Sequence of chain 1.B:
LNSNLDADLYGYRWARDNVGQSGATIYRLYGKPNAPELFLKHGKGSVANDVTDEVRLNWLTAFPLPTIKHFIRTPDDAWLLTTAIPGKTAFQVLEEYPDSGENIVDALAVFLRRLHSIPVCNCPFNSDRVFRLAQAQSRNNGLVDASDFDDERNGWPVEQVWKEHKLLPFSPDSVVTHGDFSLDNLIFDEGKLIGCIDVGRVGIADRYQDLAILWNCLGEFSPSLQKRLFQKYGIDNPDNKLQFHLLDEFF

Sequence of chain 1.A:
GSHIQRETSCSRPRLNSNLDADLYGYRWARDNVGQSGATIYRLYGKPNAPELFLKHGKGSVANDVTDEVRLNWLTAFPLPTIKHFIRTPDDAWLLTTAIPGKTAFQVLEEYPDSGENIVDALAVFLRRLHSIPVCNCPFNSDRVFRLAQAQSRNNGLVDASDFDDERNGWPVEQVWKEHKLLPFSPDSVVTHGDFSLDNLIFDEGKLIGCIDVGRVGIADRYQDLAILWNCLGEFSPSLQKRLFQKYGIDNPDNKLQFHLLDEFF

The small molecule below binds the protein below.
Small molecule (SMILES): NC[C@H]1O[C@H](O[C@H]2[C@H](O)[C@@H](O[C@H]3O[C@H](CO)[C@@H](O)[C@H](N)[C@H]3O)[C@H](N)C[C@@H]2N)[C@H](O)[C@@H](O)[C@@H]1O

Binding-site contacts:
Ligand atom C14 contacts residue ASP168 of chain 1.B at 3.7 Å.
Ligand atom N3 contacts residue ASP166 of chain 1.B at 2.8 Å (salt-bridge).
Ligand atom C9 contacts residue ASP166 of chain 1.B at 3.9 Å.
Ligand atom O14 contacts residue CYS236 of chain 1.B at 3.6 Å.
Ligand atom O13 contacts residue ASP166 of chain 1.B at 3.8 Å.
Ligand atom O15 contacts residue HIS4 of chain 1.A at 3.7 Å.
Ligand atom C13 contacts residue SER3 of chain 1.A at 3.4 Å.
Ligand atom C11 contacts residue ASP269 of chain 1.B at 3.4 Å.
Ligand atom C12 contacts residue ASP269 of chain 1.B at 3.7 Å.
Ligand atom C5 contacts residue PHE272 of chain 1.B at 3.4 Å (hydrophobic).
Ligand atom C12 contacts residue GLU270 of chain 1.B at 3.4 Å.
Ligand atom C6 contacts residue PHE272 of chain 1.B at 3.1 Å (hydrophobic).
Ligand atom C12 contacts residue ASP166 of chain 1.B at 3.8 Å.
Ligand atom C15 contacts residue ASN235 of chain 1.B at 3.6 Å.
Ligand atom O14 contacts residue ASN235 of chain 1.B at 3.4 Å (h-bond).
Ligand atom O13 contacts residue PHE167 of chain 1.B at 3.6 Å.
Ligand atom C4 contacts residue GLN36 of chain 1.B at 3.7 Å.
Ligand atom N3 contacts residue ASP168 of chain 1.B at 2.8 Å (salt-bridge).
Ligand atom C7 contacts residue ASP168 of chain 1.B at 3.7 Å.
Ligand atom O7 contacts residue ASP199 of chain 1.B at 2.6 Å (salt-bridge).
Ligand atom N3 contacts residue GLU270 of chain 1.B at 2.7 Å (salt-bridge).
Ligand atom C3 contacts residue ASP199 of chain 1.B at 3.5 Å.
Ligand atom O12 contacts residue SER3 of chain 1.A at 2.8 Å (h-bond).
Ligand atom C8 contacts residue ASP166 of chain 1.B at 3.5 Å.
Ligand atom O13 contacts residue ASP168 of chain 1.B at 3.0 Å (salt-bridge).
Ligand atom O8 contacts residue ARG220 of chain 1.B at 3.5 Å (salt-bridge).
Ligand atom O8 contacts residue PHE272 of chain 1.B at 3.6 Å.
Ligand atom N2 contacts residue ASP269 of chain 1.B at 2.8 Å (salt-bridge).
Ligand atom N4 contacts residue ASP168 of chain 1.B at 3.8 Å.
Ligand atom O8 contacts residue GLN36 of chain 1.B at 2.8 Å (h-bond).
Ligand atom C7 contacts residue GLU270 of chain 1.B at 3.5 Å.
Ligand atom C15 contacts residue ASP168 of chain 1.B at 3.5 Å.
Ligand atom C18 contacts residue HIS4 of chain 1.A at 3.4 Å.
Ligand atom N3 contacts residue PHE167 of chain 1.B at 3.6 Å.
Ligand atom O11 contacts residue ASP168 of chain 1.B at 3.4 Å (salt-bridge).
Ligand atom C10 contacts residue ASP166 of chain 1.B at 3.4 Å.
Ligand atom O15 contacts residue CYS236 of chain 1.B at 3.8 Å.
Ligand atom C7 contacts residue ASP166 of chain 1.B at 3.6 Å.
Ligand atom N1 contacts residue PHE272 of chain 1.B at 2.9 Å (h-bond).
Ligand atom N2 contacts residue PHE272 of chain 1.B at 2.7 Å (h-bond).